This small molecule binds to this protein.
Small molecule (SMILES): C[C@H](O)[C@H](N)[C@@H]1O[C@](O)(C(=O)O)C[C@H](O)[C@@H]1N

Sequence of chain 1.V:
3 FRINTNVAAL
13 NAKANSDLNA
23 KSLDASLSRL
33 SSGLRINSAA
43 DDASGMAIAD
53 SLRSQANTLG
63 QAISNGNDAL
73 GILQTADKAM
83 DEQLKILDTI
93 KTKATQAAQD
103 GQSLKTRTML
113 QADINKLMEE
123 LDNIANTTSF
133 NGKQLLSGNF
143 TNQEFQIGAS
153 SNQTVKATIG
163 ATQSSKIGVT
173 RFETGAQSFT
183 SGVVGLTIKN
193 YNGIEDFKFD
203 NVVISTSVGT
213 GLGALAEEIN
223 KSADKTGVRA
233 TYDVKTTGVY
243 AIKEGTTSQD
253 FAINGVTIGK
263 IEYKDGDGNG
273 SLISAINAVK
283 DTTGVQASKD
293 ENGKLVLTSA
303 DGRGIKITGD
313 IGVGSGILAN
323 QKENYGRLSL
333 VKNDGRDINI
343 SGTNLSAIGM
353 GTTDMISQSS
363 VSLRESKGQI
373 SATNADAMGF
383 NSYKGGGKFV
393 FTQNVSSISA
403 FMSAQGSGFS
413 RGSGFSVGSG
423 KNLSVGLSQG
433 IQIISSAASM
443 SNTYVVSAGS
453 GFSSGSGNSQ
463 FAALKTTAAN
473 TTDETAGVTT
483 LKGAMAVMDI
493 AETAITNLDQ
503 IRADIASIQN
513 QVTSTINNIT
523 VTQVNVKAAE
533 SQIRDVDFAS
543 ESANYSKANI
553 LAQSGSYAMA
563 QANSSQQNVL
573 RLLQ

Binding-site contacts:
Ligand atom O6 contacts residue VAL419 of chain 1.V at 3.9 Å.
Ligand atom C6 contacts residue VAL419 of chain 1.V at 3.8 Å (hydrophobic).
Ligand atom C4 contacts residue SER418 of chain 1.V at 3.9 Å.
Ligand atom C1 contacts residue SER418 of chain 1.V at 1.8 Å.
Ligand atom C3 contacts residue SER421 of chain 1.V at 3.8 Å.
Ligand atom O1A contacts residue SER421 of chain 1.V at 3.4 Å.
Ligand atom C9 contacts residue ARG413 of chain 1.V at 3.3 Å.
Ligand atom C3 contacts residue GLY420 of chain 1.V at 3.6 Å.
Ligand atom C2 contacts residue SER418 of chain 1.V at 1.4 Å.
Ligand atom C2 contacts residue VAL419 of chain 1.V at 3.6 Å (hydrophobic).
Ligand atom C5 contacts residue SER418 of chain 1.V at 4.4 Å.
Ligand atom C8 contacts residue VAL419 of chain 1.V at 4.3 Å (hydrophobic).
Ligand atom O1A contacts residue SER415 of chain 1.V at 3.9 Å.
Ligand atom O6 contacts residue ARG413 of chain 1.V at 4.2 Å.
Ligand atom C7 contacts residue ARG413 of chain 1.V at 4.5 Å.
Ligand atom C2 contacts residue SER421 of chain 1.V at 4.1 Å.
Ligand atom O1A contacts residue GLY416 of chain 1.V at 3.6 Å.
Ligand atom C4 contacts residue GLY420 of chain 1.V at 4.3 Å.
Ligand atom O1B contacts residue SER415 of chain 1.V at 4.0 Å.
Ligand atom O4 contacts residue SER418 of chain 1.V at 4.2 Å.
Ligand atom C1 contacts residue SER415 of chain 1.V at 4.2 Å.
Ligand atom O1A contacts residue SER418 of chain 1.V at 2.3 Å (h-bond).
Ligand atom O1B contacts residue SER418 of chain 1.V at 2.7 Å (h-bond).
Ligand atom O1A contacts residue ARG413 of chain 1.V at 4.5 Å.
Ligand atom C3 contacts residue SER418 of chain 1.V at 2.7 Å.
Ligand atom C3 contacts residue VAL419 of chain 1.V at 3.6 Å (hydrophobic).
Ligand atom C6 contacts residue SER418 of chain 1.V at 3.6 Å.
Ligand atom O8 contacts residue VAL419 of chain 1.V at 3.3 Å.
Ligand atom C1 contacts residue ARG413 of chain 1.V at 4.0 Å.
Ligand atom O6 contacts residue SER418 of chain 1.V at 2.5 Å (h-bond).
Ligand atom O8 contacts residue SER418 of chain 1.V at 3.8 Å.
Ligand atom O1B contacts residue ARG413 of chain 1.V at 2.8 Å (salt-bridge).
Ligand atom C1 contacts residue SER421 of chain 1.V at 4.2 Å.